This small molecule binds to this protein.
Small molecule (SMILES): CC[C@H](C)[C@H](NC(=O)[C@@H](N)CCCCN)C(=O)N[C@@H](CC(C)C)C(=O)N[C@@H](CC1=NC=NC1)C(=O)N[C@@H](CCCN=C(N)N)C(=O)N[C@@H](CC(C)C)C(=O)N[C@@H](CC(C)C)C(=O)N[C@@H](CCC(N)=O)C(=O)N[C@H](C=O)CC(=O)O

Sequence of chain 1.B:
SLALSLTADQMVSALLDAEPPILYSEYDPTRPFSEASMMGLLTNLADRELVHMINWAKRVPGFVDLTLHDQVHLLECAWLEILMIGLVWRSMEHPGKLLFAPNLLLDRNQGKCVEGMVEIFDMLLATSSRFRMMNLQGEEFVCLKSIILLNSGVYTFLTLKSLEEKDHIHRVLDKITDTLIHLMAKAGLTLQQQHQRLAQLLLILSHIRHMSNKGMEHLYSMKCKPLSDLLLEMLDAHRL

Binding-site contacts:
Ligand atom CD2 contacts residue GLN73 of chain 1.B at 3.7 Å.
Ligand atom CD1 contacts residue GLU240 of chain 1.B at 3.7 Å.
Ligand atom CB contacts residue GLU240 of chain 1.B at 3.8 Å.
Ligand atom CA contacts residue GLU240 of chain 1.B at 3.9 Å.
Ligand atom CD contacts residue GLU78 of chain 1.B at 4.1 Å.
Ligand atom N contacts residue GLU240 of chain 1.B at 2.9 Å (salt-bridge).
Ligand atom CB contacts residue GLU240 of chain 1.B at 3.3 Å.
Ligand atom CD2 contacts residue GLU78 of chain 1.B at 3.8 Å.
Ligand atom O contacts residue LYS60 of chain 1.B at 3.0 Å (salt-bridge).
Ligand atom CB contacts residue LEU70 of chain 1.B at 3.9 Å (hydrophobic).
Ligand atom CA contacts residue GLU240 of chain 1.B at 3.7 Å.
Ligand atom C contacts residue LYS60 of chain 1.B at 3.6 Å.
Ligand atom O contacts residue LYS60 of chain 1.B at 3.0 Å.
Ligand atom CG1 contacts residue GLU240 of chain 1.B at 3.3 Å.
Ligand atom CG2 contacts residue LEU237 of chain 1.B at 3.9 Å (hydrophobic).
Ligand atom C contacts residue ILE56 of chain 1.B at 3.9 Å (hydrophobic).
Ligand atom CD1 contacts residue ILE56 of chain 1.B at 3.3 Å (hydrophobic).
Ligand atom C contacts residue GLU240 of chain 1.B at 3.9 Å.
Ligand atom CD1 contacts residue LEU77 of chain 1.B at 3.6 Å (hydrophobic).
Ligand atom CB contacts residue ILE56 of chain 1.B at 3.8 Å (hydrophobic).
Ligand atom CD1 contacts residue LEU237 of chain 1.B at 3.9 Å (hydrophobic).
Ligand atom C contacts residue LYS60 of chain 1.B at 3.7 Å.
Ligand atom N contacts residue ILE56 of chain 1.B at 4.1 Å.
Ligand atom CD2 contacts residue LEU77 of chain 1.B at 4.0 Å (hydrophobic).
Ligand atom CG contacts residue LEU70 of chain 1.B at 3.5 Å (hydrophobic).
Ligand atom CD1 contacts residue LEU237 of chain 1.B at 3.5 Å (hydrophobic).
Ligand atom CE contacts residue GLU78 of chain 1.B at 3.7 Å.
Ligand atom CD2 contacts residue VAL74 of chain 1.B at 3.6 Å (hydrophobic).
Ligand atom NE2 contacts residue VAL74 of chain 1.B at 3.9 Å.
Ligand atom CG contacts residue GLN73 of chain 1.B at 3.6 Å.
Ligand atom N contacts residue GLU240 of chain 1.B at 4.0 Å.
Ligand atom CD contacts residue LEU70 of chain 1.B at 3.7 Å (hydrophobic).
Ligand atom O contacts residue ILE56 of chain 1.B at 3.8 Å.
Ligand atom CD2 contacts residue MET241 of chain 1.B at 3.5 Å (hydrophobic).
Ligand atom NZ contacts residue GLU78 of chain 1.B at 3.0 Å (salt-bridge).
Ligand atom CD2 contacts residue VAL74 of chain 1.B at 3.9 Å (hydrophobic).
Ligand atom CA contacts residue LYS60 of chain 1.B at 3.8 Å.
Ligand atom OE1 contacts residue LEU70 of chain 1.B at 3.9 Å.
Ligand atom NZ contacts residue VAL74 of chain 1.B at 4.0 Å.
Ligand atom CD1 contacts residue ASP236 of chain 1.B at 3.4 Å.